Sequence of chain 1.B:
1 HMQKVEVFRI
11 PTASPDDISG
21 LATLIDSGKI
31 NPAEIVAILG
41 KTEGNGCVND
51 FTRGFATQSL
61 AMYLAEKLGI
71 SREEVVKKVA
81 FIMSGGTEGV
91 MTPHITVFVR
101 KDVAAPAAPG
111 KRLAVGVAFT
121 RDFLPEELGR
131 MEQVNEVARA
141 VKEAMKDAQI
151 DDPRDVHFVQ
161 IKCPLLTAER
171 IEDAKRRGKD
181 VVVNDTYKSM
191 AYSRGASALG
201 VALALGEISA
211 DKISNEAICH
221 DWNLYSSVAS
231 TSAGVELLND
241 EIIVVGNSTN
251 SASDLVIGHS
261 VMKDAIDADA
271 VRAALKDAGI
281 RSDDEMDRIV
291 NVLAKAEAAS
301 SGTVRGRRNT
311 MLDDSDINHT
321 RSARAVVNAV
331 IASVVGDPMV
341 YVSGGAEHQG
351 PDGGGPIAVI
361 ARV

A small-molecule ligand and the protein it binds are described below.
Small molecule (SMILES): OCCCO

Binding-site contacts:
Ligand atom C1 contacts residue LEU238 of chain 1.B at 3.7 Å (hydrophobic).
Ligand atom C3 contacts residue LEU124 of chain 1.B at 4.2 Å (hydrophobic).
Ligand atom O1 contacts residue LEU124 of chain 1.B at 3.5 Å.
Ligand atom C1 contacts residue LEU124 of chain 1.B at 4.4 Å (hydrophobic).
Ligand atom C2 contacts residue LEU124 of chain 1.B at 4.0 Å (hydrophobic).
Ligand atom O1 contacts residue PRO125 of chain 1.B at 3.3 Å.
Ligand atom C2 contacts residue LEU238 of chain 1.B at 4.4 Å (hydrophobic).
Ligand atom O1 contacts residue PHE123 of chain 1.B at 2.6 Å (h-bond).
Ligand atom O3 contacts residue LEU124 of chain 1.B at 4.2 Å.
Ligand atom C2 contacts residue PHE123 of chain 1.B at 3.8 Å (hydrophobic).
Ligand atom C1 contacts residue PHE123 of chain 1.B at 2.9 Å (hydrophobic).